Binding-site contacts:
Ligand atom C2' contacts residue ARG92 of chain 5.A at 3.9 Å.
Ligand atom C7A contacts residue LYS89 of chain 5.A at 4.2 Å.
Ligand atom O2 contacts residue HIS19 of chain 5.A at 3.0 Å (h-bond).
Ligand atom O2 contacts residue ARG92 of chain 5.A at 3.7 Å.
Ligand atom C6 contacts residue CYS8 of chain 5.A at 3.5 Å (hydrophobic).
Ligand atom O1 contacts residue THR95 of chain 5.A at 4.3 Å.
Ligand atom C6 contacts residue PHE23 of chain 5.A at 4.1 Å (hydrophobic).
Ligand atom N1 contacts residue PRO9 of chain 5.A at 4.2 Å.
Ligand atom C5 contacts residue GLY90 of chain 5.A at 4.0 Å.
Ligand atom C3' contacts residue ARG92 of chain 5.A at 4.3 Å.
Ligand atom O1 contacts residue ARG92 of chain 5.A at 2.8 Å (salt-bridge).
Ligand atom C4 contacts residue GLY90 of chain 5.A at 3.5 Å.
Ligand atom C4 contacts residue ILE22 of chain 5.A at 3.5 Å (hydrophobic).
Ligand atom C3' contacts residue HIS19 of chain 5.A at 4.1 Å.
Ligand atom N1 contacts residue LYS89 of chain 5.A at 4.3 Å.
Ligand atom C5 contacts residue PHE23 of chain 5.A at 4.0 Å (hydrophobic).
Ligand atom C7 contacts residue LYS89 of chain 5.A at 4.1 Å.
Ligand atom C3' contacts residue GLY90 of chain 5.A at 3.6 Å.
Ligand atom C2' contacts residue HIS19 of chain 5.A at 3.5 Å.
Ligand atom C3A contacts residue HIS19 of chain 5.A at 3.8 Å.
Ligand atom C6 contacts residue PRO9 of chain 5.A at 4.2 Å (hydrophobic).
Ligand atom N1 contacts residue GLY90 of chain 5.A at 4.2 Å.
Ligand atom C3' contacts residue THR120 of chain 5.A at 4.3 Å.
Ligand atom C3 contacts residue HIS19 of chain 5.A at 3.9 Å.
Ligand atom C7 contacts residue PRO9 of chain 5.A at 3.3 Å (hydrophobic).
Ligand atom C7 contacts residue VAL88 of chain 5.A at 4.1 Å (hydrophobic).
Ligand atom C5 contacts residue ILE22 of chain 5.A at 3.4 Å (hydrophobic).
Ligand atom C3A contacts residue GLY90 of chain 5.A at 3.3 Å.
Ligand atom C2 contacts residue GLY90 of chain 5.A at 3.8 Å.
Ligand atom C7 contacts residue GLY90 of chain 5.A at 4.3 Å.
Ligand atom C4 contacts residue HIS19 of chain 5.A at 3.9 Å.
Ligand atom C3 contacts residue GLY90 of chain 5.A at 3.6 Å.
Ligand atom C6 contacts residue PHE12 of chain 5.A at 4.2 Å (hydrophobic).
Ligand atom C7 contacts residue PHE12 of chain 5.A at 4.3 Å (hydrophobic).
Ligand atom C6 contacts residue VAL88 of chain 5.A at 3.8 Å (hydrophobic).
Ligand atom C1' contacts residue HIS19 of chain 5.A at 3.6 Å.
Ligand atom C7A contacts residue GLY90 of chain 5.A at 3.8 Å.
Ligand atom C1' contacts residue ARG92 of chain 5.A at 3.4 Å.
Ligand atom O2 contacts residue SER128 of chain 5.A at 4.2 Å.
Ligand atom C7A contacts residue PRO9 of chain 5.A at 4.1 Å (hydrophobic).

Sequence of chain 5.A:
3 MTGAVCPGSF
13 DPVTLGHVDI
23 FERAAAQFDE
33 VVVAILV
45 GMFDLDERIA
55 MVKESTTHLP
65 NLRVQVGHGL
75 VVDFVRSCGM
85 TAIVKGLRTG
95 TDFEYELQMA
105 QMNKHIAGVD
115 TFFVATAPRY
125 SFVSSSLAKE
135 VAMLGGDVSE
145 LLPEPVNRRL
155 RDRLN

The small molecule below binds the protein below.
Small molecule (SMILES): O=C(O)CCc1c[nH]c2ccccc12